Binding-site contacts:
Ligand atom OAH contacts residue ARG157 of chain 42.F at 3.1 Å (salt-bridge).
Ligand atom C5 contacts residue HIS155 of chain 42.F at 4.0 Å.
Ligand atom SAG contacts residue ARG157 of chain 42.F at 3.6 Å (salt-bridge).
Ligand atom C3 contacts residue ALA158 of chain 42.F at 4.0 Å (hydrophobic).
Ligand atom C6 contacts residue HIS94 of chain 42.F at 3.9 Å.
Ligand atom C4 contacts residue LYS156 of chain 42.F at 4.0 Å.
Ligand atom O6B contacts residue ARG157 of chain 42.F at 3.3 Å (salt-bridge).
Ligand atom C6 contacts residue LEU62 of chain 42.F at 3.5 Å (hydrophobic).
Ligand atom O6B contacts residue HIS94 of chain 42.F at 4.0 Å.
Ligand atom O6A contacts residue LEU62 of chain 42.F at 3.4 Å.
Ligand atom OBI contacts residue LYS156 of chain 42.F at 4.0 Å.
Ligand atom OAF contacts residue ARG157 of chain 42.F at 2.8 Å (salt-bridge).
Ligand atom OAF contacts residue THR4 of chain 42.F at 2.9 Å (h-bond).
Ligand atom C6 contacts residue HIS155 of chain 42.F at 3.4 Å.
Ligand atom O3 contacts residue ALA158 of chain 42.F at 3.0 Å (h-bond).
Ligand atom C6 contacts residue SER93 of chain 42.F at 4.0 Å.
Ligand atom O4 contacts residue HIS155 of chain 42.F at 3.5 Å (h-bond).
Ligand atom C3 contacts residue ARG157 of chain 42.F at 3.7 Å.
Ligand atom O6A contacts residue HIS155 of chain 42.F at 3.8 Å.
Ligand atom OAH contacts residue LEU2 of chain 42.F at 2.8 Å (h-bond).
Ligand atom O6A contacts residue HIS94 of chain 42.F at 3.2 Å (h-bond).
Ligand atom C3 contacts residue LYS156 of chain 42.F at 4.0 Å.
Ligand atom O5B contacts residue LYS156 of chain 42.F at 3.3 Å.
Ligand atom O5 contacts residue ARG157 of chain 42.F at 3.8 Å.
Ligand atom O4 contacts residue SER93 of chain 42.F at 3.0 Å (h-bond).
Ligand atom OAH contacts residue ASP3 of chain 42.F at 4.0 Å.
Ligand atom C5 contacts residue LEU62 of chain 42.F at 3.8 Å (hydrophobic).
Ligand atom OAF contacts residue ALA158 of chain 42.F at 3.3 Å.
Ligand atom O6B contacts residue LEU62 of chain 42.F at 4.0 Å.
Ligand atom OAH contacts residue THR4 of chain 42.F at 3.7 Å.
Ligand atom O5 contacts residue HIS155 of chain 42.F at 3.6 Å.
Ligand atom O6B contacts residue LYS156 of chain 42.F at 3.3 Å.
Ligand atom SAG contacts residue THR4 of chain 42.F at 3.9 Å.
Ligand atom O3 contacts residue LYS156 of chain 42.F at 3.0 Å.
Ligand atom O6A contacts residue SER93 of chain 42.F at 3.2 Å.
Ligand atom O4 contacts residue LYS156 of chain 42.F at 3.5 Å.
Ligand atom O6B contacts residue HIS155 of chain 42.F at 3.3 Å (h-bond).
Ligand atom O5 contacts residue LYS156 of chain 42.F at 3.4 Å.
Ligand atom O3 contacts residue ARG157 of chain 42.F at 3.3 Å (salt-bridge).
Ligand atom C2 contacts residue ALA158 of chain 42.F at 3.7 Å (hydrophobic).

Sequence of chain 42.F:
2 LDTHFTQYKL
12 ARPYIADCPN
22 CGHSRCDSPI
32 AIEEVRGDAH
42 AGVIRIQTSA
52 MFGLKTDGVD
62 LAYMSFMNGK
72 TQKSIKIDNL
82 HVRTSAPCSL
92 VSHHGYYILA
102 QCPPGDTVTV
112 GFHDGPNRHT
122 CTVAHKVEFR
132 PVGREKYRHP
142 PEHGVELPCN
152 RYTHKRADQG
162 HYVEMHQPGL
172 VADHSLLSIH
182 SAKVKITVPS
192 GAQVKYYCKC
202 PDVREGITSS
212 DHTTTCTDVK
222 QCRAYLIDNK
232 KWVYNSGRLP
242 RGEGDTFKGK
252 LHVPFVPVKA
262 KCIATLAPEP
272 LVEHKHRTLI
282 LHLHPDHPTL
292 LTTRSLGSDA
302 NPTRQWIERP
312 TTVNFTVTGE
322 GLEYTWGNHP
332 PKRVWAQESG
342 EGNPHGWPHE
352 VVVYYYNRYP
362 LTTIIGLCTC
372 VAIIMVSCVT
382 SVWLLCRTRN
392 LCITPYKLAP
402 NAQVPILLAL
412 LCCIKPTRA

A protein and the small-molecule ligand that binds it are described below.
Small molecule (SMILES): O=C(O)[C@@H]1O[C@H](O[C@H]2[C@@H](OS(=O)(=O)O)O[C@@H](O)[C@H](NS(=O)(=O)O)[C@H]2O)[C@@H](OS(=O)(=O)O)[C@H](O)[C@@H]1O